This small molecule binds to this protein.
Small molecule (SMILES): Nc1nc2c(CN3C[C@H](CO)[C@@H](O)C3)c[nH]c2c(=O)[nH]1

Binding-site contacts:
Ligand atom C2' contacts residue PO41 of chain 6.B at 3.4 Å.
Ligand atom C8 contacts residue ASP207 of chain 6.A at 3.7 Å.
Ligand atom C3' contacts residue MET184 of chain 6.A at 3.7 Å (hydrophobic).
Ligand atom C5' contacts residue TYR161 of chain 6.A at 3.8 Å (hydrophobic).
Ligand atom C5' contacts residue HIS8 of chain 2.A at 3.3 Å.
Ligand atom N1 contacts residue ASP182 of chain 6.A at 3.3 Å (salt-bridge).
Ligand atom C6 contacts residue TYR161 of chain 6.A at 3.6 Å (hydrophobic).
Ligand atom C6' contacts residue ARG46 of chain 2.A at 3.9 Å.
Ligand atom N3 contacts residue ASP182 of chain 6.A at 3.7 Å.
Ligand atom C6 contacts residue ASP182 of chain 6.A at 3.9 Å.
Ligand atom N1' contacts residue PO41 of chain 6.B at 2.7 Å (h-bond).
Ligand atom O5' contacts residue HIS8 of chain 2.A at 2.6 Å (h-bond).
Ligand atom C3' contacts residue GLU185 of chain 6.A at 3.4 Å.
Ligand atom C10 contacts residue SER92 of chain 6.A at 3.0 Å.
Ligand atom C3' contacts residue PO41 of chain 6.B at 3.6 Å.
Ligand atom C6' contacts residue PO41 of chain 6.B at 3.4 Å.
Ligand atom O3' contacts residue PO41 of chain 6.B at 2.7 Å (h-bond).
Ligand atom O3' contacts residue VAL67 of chain 6.A at 3.9 Å.
Ligand atom C6' contacts residue SER92 of chain 6.A at 3.4 Å.
Ligand atom N7 contacts residue ASP207 of chain 6.A at 3.7 Å.
Ligand atom N2 contacts residue GLU183 of chain 6.A at 3.3 Å (salt-bridge).
Ligand atom C5 contacts residue TYR161 of chain 6.A at 3.7 Å (hydrophobic).
Ligand atom O3' contacts residue GLU185 of chain 6.A at 2.5 Å (salt-bridge).
Ligand atom C2' contacts residue MET184 of chain 6.A at 3.7 Å (hydrophobic).
Ligand atom N1' contacts residue SER92 of chain 6.A at 3.4 Å (h-bond).
Ligand atom N2 contacts residue MET184 of chain 6.A at 3.5 Å.
Ligand atom C2' contacts residue GLU185 of chain 6.A at 3.6 Å.
Ligand atom C2 contacts residue ASP182 of chain 6.A at 3.7 Å.
Ligand atom C9 contacts residue CYS93 of chain 6.A at 3.8 Å (hydrophobic).
Ligand atom C10 contacts residue CYS93 of chain 6.A at 3.8 Å (hydrophobic).
Ligand atom C4 contacts residue ASP182 of chain 6.A at 3.8 Å.
Ligand atom N3 contacts residue GLU183 of chain 6.A at 3.3 Å.
Ligand atom O5' contacts residue TYR161 of chain 6.A at 3.6 Å.
Ligand atom N2 contacts residue ASP182 of chain 6.A at 3.8 Å.
Ligand atom C4' contacts residue PO41 of chain 6.B at 3.7 Å.
Ligand atom C10 contacts residue GLU183 of chain 6.A at 3.8 Å.
Ligand atom C8 contacts residue CYS93 of chain 6.A at 3.8 Å (hydrophobic).
Ligand atom N3 contacts residue MET184 of chain 6.A at 3.7 Å.
Ligand atom C10 contacts residue PO41 of chain 6.B at 3.4 Å.
Ligand atom N1 contacts residue TYR161 of chain 6.A at 3.9 Å.

Sequence of chain 6.A:
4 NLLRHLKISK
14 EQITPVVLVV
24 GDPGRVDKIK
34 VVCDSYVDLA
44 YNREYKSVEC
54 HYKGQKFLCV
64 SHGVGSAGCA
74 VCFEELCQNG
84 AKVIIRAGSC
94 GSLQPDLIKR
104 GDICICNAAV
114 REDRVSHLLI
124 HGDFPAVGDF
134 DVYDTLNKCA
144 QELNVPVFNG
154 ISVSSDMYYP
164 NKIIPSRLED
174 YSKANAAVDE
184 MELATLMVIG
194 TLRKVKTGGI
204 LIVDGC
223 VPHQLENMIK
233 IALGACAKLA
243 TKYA

Sequence of chain 2.A:
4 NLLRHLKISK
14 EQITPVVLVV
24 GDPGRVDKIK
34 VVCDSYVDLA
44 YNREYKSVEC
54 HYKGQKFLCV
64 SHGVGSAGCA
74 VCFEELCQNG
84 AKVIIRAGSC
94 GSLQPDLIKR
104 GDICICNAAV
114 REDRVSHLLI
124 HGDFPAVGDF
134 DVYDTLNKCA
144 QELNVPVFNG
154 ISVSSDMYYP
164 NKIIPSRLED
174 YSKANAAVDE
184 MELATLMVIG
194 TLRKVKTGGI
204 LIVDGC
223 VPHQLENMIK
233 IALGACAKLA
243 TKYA